Sequence of chain 1.A:
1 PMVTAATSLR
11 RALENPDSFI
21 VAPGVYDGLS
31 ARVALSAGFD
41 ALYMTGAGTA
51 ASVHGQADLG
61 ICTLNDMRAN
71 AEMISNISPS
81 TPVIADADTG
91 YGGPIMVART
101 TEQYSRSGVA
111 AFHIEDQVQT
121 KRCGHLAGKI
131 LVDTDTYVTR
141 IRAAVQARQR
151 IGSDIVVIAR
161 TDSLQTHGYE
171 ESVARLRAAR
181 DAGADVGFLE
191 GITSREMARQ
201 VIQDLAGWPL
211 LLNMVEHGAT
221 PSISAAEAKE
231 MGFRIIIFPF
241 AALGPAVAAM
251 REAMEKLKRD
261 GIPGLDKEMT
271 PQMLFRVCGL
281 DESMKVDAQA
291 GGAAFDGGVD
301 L

Binding-site contacts:
Ligand atom C1 contacts residue THR45 of chain 1.A at 3.2 Å.
Ligand atom O2 contacts residue TYR43 of chain 1.A at 3.5 Å (h-bond).
Ligand atom O5 contacts residue ARG160 of chain 1.A at 2.7 Å (salt-bridge).
Ligand atom C1 contacts residue GLY46 of chain 1.A at 3.6 Å.
Ligand atom F1 contacts residue ASP58 of chain 1.A at 3.1 Å.
Ligand atom O4 contacts residue ASN213 of chain 1.A at 3.4 Å (h-bond).
Ligand atom O1 contacts residue TYR43 of chain 1.A at 3.7 Å.
Ligand atom O1 contacts residue MN1 of chain 1.Q at 2.0 Å.
Ligand atom O3 contacts residue ASP86 of chain 1.A at 3.6 Å.
Ligand atom F1 contacts residue ALA47 of chain 1.A at 3.5 Å.
Ligand atom F1 contacts residue MN1 of chain 1.Q at 3.6 Å.
Ligand atom O1 contacts residue GLY46 of chain 1.A at 2.9 Å (h-bond).
Ligand atom O1 contacts residue THR45 of chain 1.A at 3.4 Å (h-bond).
Ligand atom F2 contacts residue VAL215 of chain 1.A at 3.5 Å.
Ligand atom O6 contacts residue ASN213 of chain 1.A at 2.9 Å (h-bond).
Ligand atom C4 contacts residue GLU190 of chain 1.A at 3.1 Å.
Ligand atom O4 contacts residue TYR43 of chain 1.A at 3.1 Å (h-bond).
Ligand atom O4 contacts residue ARG160 of chain 1.A at 3.5 Å (salt-bridge).
Ligand atom O2 contacts residue GLY46 of chain 1.A at 3.8 Å.
Ligand atom O6 contacts residue GLU190 of chain 1.A at 2.4 Å (salt-bridge).
Ligand atom O5 contacts residue GLU190 of chain 1.A at 3.1 Å (salt-bridge).
Ligand atom C4 contacts residue GLY124 of chain 1.A at 3.7 Å.
Ligand atom C4 contacts residue ARG160 of chain 1.A at 3.6 Å.
Ligand atom C2 contacts residue ARG160 of chain 1.A at 3.6 Å.
Ligand atom O2 contacts residue THR45 of chain 1.A at 2.3 Å (h-bond).
Ligand atom O1 contacts residue ALA47 of chain 1.A at 2.9 Å (h-bond).
Ligand atom C1 contacts residue MN1 of chain 1.Q at 2.8 Å.
Ligand atom C2 contacts residue MN1 of chain 1.Q at 2.9 Å.
Ligand atom O6 contacts residue HIS125 of chain 1.A at 3.5 Å.
Ligand atom C2 contacts residue TYR43 of chain 1.A at 3.5 Å (hydrophobic).
Ligand atom F2 contacts residue PRO239 of chain 1.A at 3.6 Å.
Ligand atom C1 contacts residue TYR43 of chain 1.A at 3.3 Å (hydrophobic).
Ligand atom O5 contacts residue GLY124 of chain 1.A at 2.7 Å (h-bond).
Ligand atom O2 contacts residue PRO239 of chain 1.A at 3.4 Å.
Ligand atom C3 contacts residue MN1 of chain 1.Q at 3.7 Å.
Ligand atom O3 contacts residue ARG160 of chain 1.A at 2.5 Å (salt-bridge).
Ligand atom O4 contacts residue PRO239 of chain 1.A at 3.8 Å.
Ligand atom O5 contacts residue CYS123 of chain 1.A at 3.7 Å.
Ligand atom O1 contacts residue ASP86 of chain 1.A at 2.9 Å (salt-bridge).
Ligand atom O3 contacts residue MN1 of chain 1.Q at 2.0 Å.

The small molecule below binds the protein below.
Small molecule (SMILES): O=C(O)C(O)(O)C(F)(F)C(=O)O